This small molecule binds to this protein.
Small molecule (SMILES): CC#C[C@@]1(c2cc(NC(=O)c3ccc(C#N)cn3)ccc2F)CCOC(N)=N1

Binding-site contacts:
Ligand atom C1 contacts residue ASP55 of chain 1.A at 3.8 Å.
Ligand atom N4 contacts residue ALA358 of chain 1.A at 3.3 Å.
Ligand atom C12 contacts residue GLN35 of chain 1.A at 3.7 Å.
Ligand atom C12 contacts residue THR255 of chain 1.A at 3.0 Å.
Ligand atom C13 contacts residue THR255 of chain 1.A at 3.3 Å.
Ligand atom N1 contacts residue ASP55 of chain 1.A at 2.6 Å (salt-bridge).
Ligand atom C16 contacts residue GLY36 of chain 1.A at 3.5 Å.
Ligand atom C3 contacts residue ASP55 of chain 1.A at 3.5 Å.
Ligand atom C9 contacts residue LEU53 of chain 1.A at 3.8 Å (hydrophobic).
Ligand atom C14 contacts residue GLY253 of chain 1.A at 3.6 Å.
Ligand atom N contacts residue ASP251 of chain 1.A at 2.9 Å (salt-bridge).
Ligand atom C6 contacts residue GLY253 of chain 1.A at 3.7 Å.
Ligand atom N contacts residue GLY57 of chain 1.A at 3.7 Å.
Ligand atom C14 contacts residue SER252 of chain 1.A at 3.4 Å.
Ligand atom F contacts residue PHE131 of chain 1.A at 3.3 Å.
Ligand atom N contacts residue ASP55 of chain 1.A at 2.7 Å (salt-bridge).
Ligand atom C2 contacts residue ASP55 of chain 1.A at 3.5 Å.
Ligand atom N3 contacts residue GLY34 of chain 1.A at 3.7 Å.
Ligand atom N2 contacts residue LEU53 of chain 1.A at 3.5 Å.
Ligand atom C15 contacts residue THR254 of chain 1.A at 3.8 Å.
Ligand atom C12 contacts residue GLY36 of chain 1.A at 3.3 Å.
Ligand atom N3 contacts residue GLY36 of chain 1.A at 3.8 Å.
Ligand atom C6 contacts residue ASP55 of chain 1.A at 3.4 Å.
Ligand atom C14 contacts residue GLY36 of chain 1.A at 3.5 Å.
Ligand atom C11 contacts residue GLY253 of chain 1.A at 3.8 Å.
Ligand atom C18 contacts residue PHE131 of chain 1.A at 3.8 Å (hydrophobic).
Ligand atom N2 contacts residue GLY253 of chain 1.A at 3.1 Å (h-bond).
Ligand atom O1 contacts residue ILE133 of chain 1.A at 3.5 Å.
Ligand atom C14 contacts residue THR254 of chain 1.A at 3.7 Å.
Ligand atom C15 contacts residue GLY253 of chain 1.A at 3.2 Å.
Ligand atom C13 contacts residue GLY36 of chain 1.A at 3.3 Å.
Ligand atom C16 contacts residue THR255 of chain 1.A at 3.2 Å.
Ligand atom C8 contacts residue GLY253 of chain 1.A at 3.3 Å.
Ligand atom C12 contacts residue GLY34 of chain 1.A at 3.3 Å.
Ligand atom N4 contacts residue THR255 of chain 1.A at 3.6 Å.
Ligand atom C19 contacts residue ILE141 of chain 1.A at 3.7 Å (hydrophobic).
Ligand atom C contacts residue SER58 of chain 1.A at 3.8 Å.
Ligand atom C1 contacts residue SER58 of chain 1.A at 3.7 Å.
Ligand atom N contacts residue GLY253 of chain 1.A at 3.6 Å.
Ligand atom C9 contacts residue GLY253 of chain 1.A at 3.6 Å.

Sequence of chain 1.A:
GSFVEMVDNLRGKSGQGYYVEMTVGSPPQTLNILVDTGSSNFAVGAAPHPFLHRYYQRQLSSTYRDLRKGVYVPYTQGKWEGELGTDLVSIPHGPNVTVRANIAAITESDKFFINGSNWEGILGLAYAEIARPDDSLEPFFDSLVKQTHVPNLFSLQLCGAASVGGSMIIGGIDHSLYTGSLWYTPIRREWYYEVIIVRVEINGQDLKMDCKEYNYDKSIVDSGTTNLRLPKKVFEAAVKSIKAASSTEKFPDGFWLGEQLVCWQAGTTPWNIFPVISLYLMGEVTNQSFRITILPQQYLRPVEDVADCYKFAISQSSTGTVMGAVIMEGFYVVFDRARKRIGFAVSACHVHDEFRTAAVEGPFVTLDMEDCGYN